Binding-site contacts:
Ligand atom C6 contacts residue LEU139 of chain 1.A at 3.6 Å (hydrophobic).
Ligand atom C17 contacts residue ALA136 of chain 1.A at 3.5 Å (hydrophobic).
Ligand atom N1 contacts residue LEU139 of chain 1.A at 3.8 Å.
Ligand atom N7 contacts residue ILE92 of chain 1.A at 3.5 Å.
Ligand atom N contacts residue LEU139 of chain 1.A at 3.7 Å.
Ligand atom N3 contacts residue VAL24 of chain 1.A at 3.9 Å.
Ligand atom C9 contacts residue GLY90 of chain 1.A at 3.7 Å.
Ligand atom N6 contacts residue ILE92 of chain 1.A at 3.8 Å.
Ligand atom C18 contacts residue MET87 of chain 1.A at 3.9 Å (hydrophobic).
Ligand atom C21 contacts residue SER96 of chain 1.A at 3.8 Å.
Ligand atom C3 contacts residue ILE92 of chain 1.A at 3.7 Å (hydrophobic).
Ligand atom N contacts residue GLY90 of chain 1.A at 3.2 Å (h-bond).
Ligand atom C21 contacts residue PRO158 of chain 1.A at 3.9 Å (hydrophobic).
Ligand atom C10 contacts residue ILE71 of chain 1.A at 3.7 Å (hydrophobic).
Ligand atom N2 contacts residue GLY90 of chain 1.A at 3.0 Å (h-bond).
Ligand atom N2 contacts residue LEU139 of chain 1.A at 3.8 Å.
Ligand atom N6 contacts residue SER96 of chain 1.A at 3.9 Å.
Ligand atom C23 contacts residue GLN26 of chain 1.A at 3.4 Å.
Ligand atom C4 contacts residue ILE92 of chain 1.A at 3.8 Å (hydrophobic).
Ligand atom C21 contacts residue ASP93 of chain 1.A at 3.5 Å.
Ligand atom C4 contacts residue ASP93 of chain 1.A at 3.6 Å.
Ligand atom C20 contacts residue SER96 of chain 1.A at 3.3 Å.
Ligand atom C9 contacts residue GLU88 of chain 1.A at 3.5 Å.
Ligand atom C22 contacts residue GLY90 of chain 1.A at 3.3 Å.
Ligand atom C3 contacts residue ASP93 of chain 1.A at 3.4 Å.
Ligand atom C contacts residue ASN91 of chain 1.A at 3.9 Å.
Ligand atom C22 contacts residue ASN91 of chain 1.A at 3.3 Å.
Ligand atom N5 contacts residue SER96 of chain 1.A at 3.6 Å (h-bond).
Ligand atom N2 contacts residue CYS89 of chain 1.A at 3.9 Å.
Ligand atom C23 contacts residue CYS89 of chain 1.A at 3.8 Å (hydrophobic).
Ligand atom C18 contacts residue ILE148 of chain 1.A at 3.7 Å (hydrophobic).
Ligand atom N5 contacts residue ASP93 of chain 1.A at 3.7 Å.
Ligand atom O contacts residue GLY90 of chain 1.A at 3.4 Å (h-bond).
Ligand atom N4 contacts residue ILE16 of chain 1.A at 3.8 Å.
Ligand atom C23 contacts residue GLY90 of chain 1.A at 3.5 Å.
Ligand atom C9 contacts residue LEU139 of chain 1.A at 3.6 Å (hydrophobic).
Ligand atom C15 contacts residue ILE16 of chain 1.A at 3.8 Å (hydrophobic).
Ligand atom C6 contacts residue GLY90 of chain 1.A at 3.9 Å.
Ligand atom C9 contacts residue ALA36 of chain 1.A at 3.7 Å (hydrophobic).
Ligand atom C5 contacts residue GLY90 of chain 1.A at 3.9 Å.

A protein and the small-molecule ligand that binds it are described below.
Small molecule (SMILES): CCOc1cc(-c2nncn2C)ccc1Nc1ncc2cc(C)nc(NCC(C)(C)C)c2n1

Sequence of chain 1.A:
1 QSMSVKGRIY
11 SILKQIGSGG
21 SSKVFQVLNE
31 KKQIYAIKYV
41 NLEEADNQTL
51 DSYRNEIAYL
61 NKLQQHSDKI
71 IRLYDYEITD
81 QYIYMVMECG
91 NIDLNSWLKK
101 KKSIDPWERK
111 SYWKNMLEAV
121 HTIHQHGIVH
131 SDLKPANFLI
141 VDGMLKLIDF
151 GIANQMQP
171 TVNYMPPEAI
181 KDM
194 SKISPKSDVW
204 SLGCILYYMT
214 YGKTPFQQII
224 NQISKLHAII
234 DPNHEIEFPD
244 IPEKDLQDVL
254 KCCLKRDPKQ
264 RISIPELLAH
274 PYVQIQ